This small molecule binds to this protein.
Small molecule (SMILES): CC(C)[C@H](NC(=O)CN)C(=O)N[C@@H](CC1=c2ccccc2=NC1)C(=O)N[C@@H](CC(=O)O)C(=O)N1CCC[C@H]1C(=O)N[C@@H](CC(N)=O)C(=O)N[C@@H](CC1=CN=C2CC=CC=C12)C(=O)N[C@@H](CC(=O)O)C(=O)N[C@@H](CCCN=C(N)N)C(=O)N[C@@H](CCCN=C(N)N)C(=O)N[C@H](C=O)CCC(=O)O

Sequence of chain 1.B:
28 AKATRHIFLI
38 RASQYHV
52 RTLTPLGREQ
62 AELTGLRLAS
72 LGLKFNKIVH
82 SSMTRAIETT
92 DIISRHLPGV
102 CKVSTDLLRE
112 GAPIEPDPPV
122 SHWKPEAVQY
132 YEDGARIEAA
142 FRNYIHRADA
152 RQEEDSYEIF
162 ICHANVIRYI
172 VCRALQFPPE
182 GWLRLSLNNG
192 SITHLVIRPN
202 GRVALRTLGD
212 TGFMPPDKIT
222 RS

Sequence of chain 1.A:
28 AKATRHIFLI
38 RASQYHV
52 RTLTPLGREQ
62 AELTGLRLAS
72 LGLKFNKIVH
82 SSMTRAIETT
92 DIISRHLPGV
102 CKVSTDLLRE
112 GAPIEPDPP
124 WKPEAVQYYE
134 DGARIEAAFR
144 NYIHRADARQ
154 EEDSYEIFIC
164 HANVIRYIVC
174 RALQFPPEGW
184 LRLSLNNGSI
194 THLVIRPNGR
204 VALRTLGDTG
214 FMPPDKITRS

Binding-site contacts:
Ligand atom CE3 contacts residue GLN177 of chain 1.I at 3.4 Å.
Ligand atom CA contacts residue ASP118 of chain 1.A at 3.1 Å.
Ligand atom CG contacts residue ARG148 of chain 1.I at 3.4 Å.
Ligand atom CG contacts residue ARG148 of chain 1.I at 3.5 Å.
Ligand atom N contacts residue GLN177 of chain 1.I at 2.9 Å (h-bond).
Ligand atom O contacts residue ASP118 of chain 1.A at 3.4 Å (salt-bridge).
Ligand atom O contacts residue ARG148 of chain 1.I at 3.0 Å (salt-bridge).
Ligand atom CA contacts residue GLN177 of chain 1.I at 3.5 Å.
Ligand atom C contacts residue ASP118 of chain 1.A at 3.4 Å.
Ligand atom CD contacts residue ARG148 of chain 1.I at 3.3 Å.
Ligand atom CB contacts residue ARG148 of chain 1.I at 3.5 Å.
Ligand atom O contacts residue TYR132 of chain 1.B at 3.3 Å (h-bond).
Ligand atom O contacts residue ARG148 of chain 1.I at 3.0 Å.
Ligand atom CZ3 contacts residue GLN177 of chain 1.I at 3.4 Å.
Ligand atom OD1 contacts residue ARG148 of chain 1.I at 2.7 Å (salt-bridge).
Ligand atom CB contacts residue GLN177 of chain 1.I at 3.5 Å.
Ligand atom CZ2 contacts residue GLY202 of chain 1.I at 3.4 Å.
Ligand atom NE1 contacts residue GLY202 of chain 1.I at 2.7 Å (h-bond).
Ligand atom CZ3 contacts residue ILE146 of chain 1.I at 3.2 Å (hydrophobic).
Ligand atom CZ2 contacts residue GLN177 of chain 1.I at 3.4 Å.
Ligand atom OE2 contacts residue ASN201 of chain 1.I at 3.2 Å (h-bond).
Ligand atom CH2 contacts residue GLN177 of chain 1.I at 3.4 Å.
Ligand atom NH1 contacts residue HIS147 of chain 1.I at 3.3 Å.
Ligand atom NH2 contacts residue GLU133 of chain 1.B at 3.0 Å (salt-bridge).
Ligand atom O contacts residue ARG185 of chain 1.A at 3.3 Å (salt-bridge).
Ligand atom CD contacts residue TYR132 of chain 1.B at 3.4 Å (hydrophobic).
Ligand atom CD1 contacts residue GLN177 of chain 1.I at 3.3 Å.
Ligand atom OE2 contacts residue ARG148 of chain 1.I at 2.7 Å (salt-bridge).
Ligand atom NE contacts residue TYR132 of chain 1.B at 3.4 Å.
Ligand atom CE2 contacts residue GLN177 of chain 1.I at 3.4 Å.
Ligand atom CG contacts residue GLN177 of chain 1.I at 3.5 Å.
Ligand atom CD2 contacts residue GLN177 of chain 1.I at 3.4 Å.
Ligand atom NH1 contacts residue VAL129 of chain 1.B at 3.3 Å.
Ligand atom NH1 contacts residue GLU133 of chain 1.B at 3.2 Å (salt-bridge).
Ligand atom OD2 contacts residue ARG148 of chain 1.I at 2.8 Å (salt-bridge).
Ligand atom N contacts residue ASP118 of chain 1.A at 2.6 Å (salt-bridge).
Ligand atom CZ contacts residue HIS147 of chain 1.I at 3.4 Å.
Ligand atom CE2 contacts residue GLY202 of chain 1.I at 3.4 Å.
Ligand atom CH2 contacts residue HIS147 of chain 1.I at 3.5 Å.
Ligand atom O contacts residue GLN177 of chain 1.I at 3.1 Å (h-bond).

Sequence of chain 1.I:
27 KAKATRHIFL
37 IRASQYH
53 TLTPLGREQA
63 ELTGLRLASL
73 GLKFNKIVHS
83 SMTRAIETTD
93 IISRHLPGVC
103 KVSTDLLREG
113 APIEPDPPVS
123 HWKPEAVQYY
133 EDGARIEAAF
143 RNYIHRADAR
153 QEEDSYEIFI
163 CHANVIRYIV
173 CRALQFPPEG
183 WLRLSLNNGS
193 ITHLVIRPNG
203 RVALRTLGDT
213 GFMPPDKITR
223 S